Sequence of chain 13.C:
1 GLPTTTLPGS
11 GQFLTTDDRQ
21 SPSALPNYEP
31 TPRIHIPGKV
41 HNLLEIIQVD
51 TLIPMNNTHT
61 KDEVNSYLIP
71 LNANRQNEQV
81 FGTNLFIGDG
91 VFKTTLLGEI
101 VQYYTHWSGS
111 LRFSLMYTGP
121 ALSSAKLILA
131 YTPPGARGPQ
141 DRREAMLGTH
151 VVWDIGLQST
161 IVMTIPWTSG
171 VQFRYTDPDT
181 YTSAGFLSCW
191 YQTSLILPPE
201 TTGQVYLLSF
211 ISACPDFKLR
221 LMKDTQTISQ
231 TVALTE

Binding-site contacts:
Ligand atom C3B contacts residue TYR152 of chain 13.A at 3.9 Å (hydrophobic).
Ligand atom C5A contacts residue ALA150 of chain 13.A at 3.4 Å (hydrophobic).
Ligand atom C2C contacts residue ILE104 of chain 13.A at 3.9 Å (hydrophobic).
Ligand atom N2 contacts residue MET221 of chain 13.A at 3.9 Å.
Ligand atom CL1 contacts residue LEU25 of chain 13.C at 3.5 Å.
Ligand atom CL2 contacts residue MET224 of chain 13.A at 3.2 Å.
Ligand atom N3A contacts residue PRO174 of chain 13.A at 3.3 Å (h-bond).
Ligand atom C5 contacts residue LEU106 of chain 13.A at 3.7 Å (hydrophobic).
Ligand atom O1A contacts residue PHE186 of chain 13.A at 3.4 Å.
Ligand atom C4A contacts residue VAL176 of chain 13.A at 3.9 Å (hydrophobic).
Ligand atom CL2 contacts residue TYR128 of chain 13.A at 3.4 Å.
Ligand atom C4B contacts residue TYR152 of chain 13.A at 3.7 Å (hydrophobic).
Ligand atom C5C contacts residue TYR152 of chain 13.A at 3.8 Å (hydrophobic).
Ligand atom CL2 contacts residue ILE104 of chain 13.A at 3.4 Å.
Ligand atom O1 contacts residue LEU106 of chain 13.A at 3.7 Å.
Ligand atom C31 contacts residue ASN219 of chain 13.A at 3.7 Å.
Ligand atom C5A contacts residue VAL176 of chain 13.A at 3.8 Å (hydrophobic).
Ligand atom C5B contacts residue MET224 of chain 13.A at 3.8 Å (hydrophobic).
Ligand atom C4C contacts residue VAL191 of chain 13.A at 3.7 Å (hydrophobic).
Ligand atom O1B contacts residue VAL188 of chain 13.A at 3.8 Å.
Ligand atom C3C contacts residue ILE104 of chain 13.A at 3.6 Å (hydrophobic).
Ligand atom C2C contacts residue MET221 of chain 13.A at 3.3 Å (hydrophobic).
Ligand atom CL1 contacts residue VAL188 of chain 13.A at 3.7 Å.
Ligand atom C4A contacts residue ALA150 of chain 13.A at 3.9 Å (hydrophobic).
Ligand atom C4A contacts residue SER175 of chain 13.A at 3.6 Å.
Ligand atom C1C contacts residue LEU106 of chain 13.A at 3.9 Å (hydrophobic).
Ligand atom C5B contacts residue PHE186 of chain 13.A at 3.8 Å (hydrophobic).
Ligand atom C3B contacts residue ALA24 of chain 13.C at 4.0 Å (hydrophobic).
Ligand atom C1C contacts residue TYR128 of chain 13.A at 3.6 Å (hydrophobic).
Ligand atom C4A contacts residue PRO174 of chain 13.A at 3.2 Å (hydrophobic).
Ligand atom C31 contacts residue TYR197 of chain 13.A at 3.6 Å (hydrophobic).
Ligand atom N3A contacts residue ALA24 of chain 13.C at 3.8 Å.
Ligand atom C4 contacts residue TYR197 of chain 13.A at 3.6 Å (hydrophobic).
Ligand atom N2 contacts residue ASN219 of chain 13.A at 3.5 Å (h-bond).
Ligand atom C5 contacts residue MET221 of chain 13.A at 3.9 Å (hydrophobic).
Ligand atom C2A contacts residue PHE186 of chain 13.A at 3.6 Å (hydrophobic).
Ligand atom C3C contacts residue TYR128 of chain 13.A at 3.8 Å (hydrophobic).
Ligand atom C4B contacts residue PHE186 of chain 13.A at 3.6 Å (hydrophobic).
Ligand atom O1A contacts residue MET224 of chain 13.A at 3.9 Å.
Ligand atom O1 contacts residue MET221 of chain 13.A at 3.4 Å (h-bond).

Sequence of chain 13.A:
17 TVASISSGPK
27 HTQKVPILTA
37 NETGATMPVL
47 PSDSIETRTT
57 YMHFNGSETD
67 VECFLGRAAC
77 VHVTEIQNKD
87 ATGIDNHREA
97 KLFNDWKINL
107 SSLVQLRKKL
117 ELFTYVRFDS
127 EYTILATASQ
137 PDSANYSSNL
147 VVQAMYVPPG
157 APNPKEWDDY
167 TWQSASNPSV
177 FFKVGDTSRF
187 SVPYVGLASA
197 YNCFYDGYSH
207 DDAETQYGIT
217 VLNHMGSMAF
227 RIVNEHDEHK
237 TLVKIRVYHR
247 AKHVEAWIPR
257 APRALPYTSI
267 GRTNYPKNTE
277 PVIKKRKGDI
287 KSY

A protein and the small-molecule ligand that binds it are described below.
Small molecule (SMILES): Cc1cc(CCCCCOc2c(Cl)cc(C3=NCCO3)cc2Cl)on1

Sequence of chain 14.C:
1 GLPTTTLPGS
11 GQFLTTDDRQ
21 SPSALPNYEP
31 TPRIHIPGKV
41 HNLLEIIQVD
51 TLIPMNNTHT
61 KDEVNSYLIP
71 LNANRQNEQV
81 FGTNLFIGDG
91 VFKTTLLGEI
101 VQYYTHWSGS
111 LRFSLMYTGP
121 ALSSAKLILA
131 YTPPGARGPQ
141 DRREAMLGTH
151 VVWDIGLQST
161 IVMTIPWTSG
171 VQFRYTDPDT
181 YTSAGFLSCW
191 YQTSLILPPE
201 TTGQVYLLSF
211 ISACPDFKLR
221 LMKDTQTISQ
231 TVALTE